Binding-site contacts:
Ligand atom C22 contacts residue PHE254 of chain 1.D at 3.8 Å (hydrophobic).
Ligand atom C4 contacts residue HEC1 of chain 1.N at 3.5 Å.
Ligand atom C15 contacts residue PHE295 of chain 1.D at 3.6 Å (hydrophobic).
Ligand atom C22 contacts residue ARG127 of chain 1.D at 3.6 Å.
Ligand atom N4 contacts residue GLN91 of chain 1.C at 3.9 Å.
Ligand atom N4 contacts residue GLU130 of chain 1.D at 4.0 Å.
Ligand atom N4 contacts residue HIS95 of chain 1.C at 3.9 Å.
Ligand atom C7 contacts residue PHE295 of chain 1.D at 3.7 Å (hydrophobic).
Ligand atom C21 contacts residue ARG127 of chain 1.D at 3.7 Å.
Ligand atom C4 contacts residue ARG127 of chain 1.D at 3.7 Å.
Ligand atom C2 contacts residue ARG127 of chain 1.D at 3.8 Å.
Ligand atom N1 contacts residue HEC1 of chain 1.N at 3.4 Å.
Ligand atom N2 contacts residue HEC1 of chain 1.N at 2.9 Å (h-bond).
Ligand atom N3 contacts residue ARG127 of chain 1.D at 4.0 Å.
Ligand atom N3 contacts residue HIS95 of chain 1.C at 3.4 Å.
Ligand atom C15 contacts residue PHE254 of chain 1.D at 3.7 Å (hydrophobic).
Ligand atom C18 contacts residue ARG127 of chain 1.D at 3.9 Å.
Ligand atom C3 contacts residue HEC1 of chain 1.N at 3.2 Å.
Ligand atom C29 contacts residue PRO108 of chain 1.D at 3.8 Å (hydrophobic).
Ligand atom N1 contacts residue ARG127 of chain 1.D at 3.2 Å (salt-bridge).
Ligand atom N4 contacts residue HEC1 of chain 1.N at 3.0 Å.
Ligand atom N2 contacts residue PHE99 of chain 1.C at 3.5 Å.
Ligand atom C3 contacts residue ARG127 of chain 1.D at 3.5 Å.
Ligand atom C20 contacts residue ARG127 of chain 1.D at 3.8 Å.
Ligand atom C15 contacts residue VAL298 of chain 1.D at 3.9 Å (hydrophobic).
Ligand atom C23 contacts residue ARG127 of chain 1.D at 3.9 Å.
Ligand atom C2 contacts residue HEC1 of chain 1.N at 3.5 Å.
Ligand atom C15 contacts residue MET299 of chain 1.D at 3.7 Å (hydrophobic).
Ligand atom C21 contacts residue THR126 of chain 1.D at 3.4 Å.
Ligand atom C19 contacts residue ARG127 of chain 1.D at 3.9 Å.
Ligand atom C23 contacts residue PHE254 of chain 1.D at 4.0 Å (hydrophobic).
Ligand atom C14 contacts residue PHE295 of chain 1.D at 3.5 Å (hydrophobic).
Ligand atom C23 contacts residue GLU130 of chain 1.D at 3.9 Å.
Ligand atom C16 contacts residue PHE254 of chain 1.D at 3.7 Å (hydrophobic).
Ligand atom N5 contacts residue GLU130 of chain 1.D at 3.6 Å.
Ligand atom N5 contacts residue HEC1 of chain 1.N at 3.3 Å.
Ligand atom C16 contacts residue VAL298 of chain 1.D at 3.7 Å (hydrophobic).
Ligand atom C28 contacts residue PRO108 of chain 1.D at 3.9 Å (hydrophobic).
Ligand atom N3 contacts residue HEC1 of chain 1.N at 3.0 Å (h-bond).
Ligand atom C1 contacts residue HEC1 of chain 1.N at 3.7 Å.

This protein binds this small molecule.
Small molecule (SMILES): Nc1cc([C@H](CCN[C@H]2C[C@@H](c3ccccc3)c3ccccc32)c2ccccc2)c2nn[nH]c2n1

Sequence of chain 1.C:
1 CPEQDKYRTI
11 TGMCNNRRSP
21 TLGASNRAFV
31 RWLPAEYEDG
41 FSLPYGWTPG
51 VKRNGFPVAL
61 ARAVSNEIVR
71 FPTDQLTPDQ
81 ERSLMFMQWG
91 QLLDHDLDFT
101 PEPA

Sequence of chain 1.D:
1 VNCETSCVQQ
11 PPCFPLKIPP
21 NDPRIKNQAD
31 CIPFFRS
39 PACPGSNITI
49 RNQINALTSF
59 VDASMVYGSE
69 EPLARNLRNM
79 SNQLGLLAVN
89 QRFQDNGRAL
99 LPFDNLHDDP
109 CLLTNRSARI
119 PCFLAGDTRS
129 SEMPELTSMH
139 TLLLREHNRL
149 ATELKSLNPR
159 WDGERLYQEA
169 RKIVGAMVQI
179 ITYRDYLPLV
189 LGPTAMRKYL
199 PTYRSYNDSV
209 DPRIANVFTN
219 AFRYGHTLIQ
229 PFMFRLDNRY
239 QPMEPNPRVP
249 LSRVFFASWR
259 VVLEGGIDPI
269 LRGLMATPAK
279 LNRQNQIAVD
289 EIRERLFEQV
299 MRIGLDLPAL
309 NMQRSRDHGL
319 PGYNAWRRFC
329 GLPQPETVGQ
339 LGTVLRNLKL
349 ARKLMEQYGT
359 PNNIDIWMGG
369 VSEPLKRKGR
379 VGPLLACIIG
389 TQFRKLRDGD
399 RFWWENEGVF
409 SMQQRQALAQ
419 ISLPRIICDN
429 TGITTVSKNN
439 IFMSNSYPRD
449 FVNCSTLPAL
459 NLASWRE